The protein below binds the small molecule below.
Small molecule (SMILES): Nc1ncnc2c1ncn2[C@@H]1O[C@H](CO[P](=O)(O)O[C@H]2[C@@H](O)[C@H](n3cnc4c(N)ncnc43)O[C@@H]2CO[P](=O)(O)O[C@H]2[C@@H](O)[C@H](n3cnc4c(N)ncnc43)O[C@@H]2COP(=O)(O)O)[C@@H](O)[C@H]1O

Binding-site contacts:
Ligand atom C6 contacts residue U1 of chain 21.C at 3.6 Å.
Ligand atom N1 contacts residue U2 of chain 21.C at 3.5 Å (h-bond).
Ligand atom N1 contacts residue U3 of chain 21.C at 2.7 Å (h-bond).
Ligand atom C4 contacts residue U2 of chain 21.C at 4.3 Å.
Ligand atom N6 contacts residue U1 of chain 21.C at 2.8 Å (h-bond).
Ligand atom N3 contacts residue U3 of chain 21.C at 4.2 Å.
Ligand atom N3 contacts residue U2 of chain 21.C at 3.7 Å.
Ligand atom C6 contacts residue U2 of chain 21.C at 4.1 Å.
Ligand atom C6 contacts residue U3 of chain 21.C at 3.3 Å.
Ligand atom C2 contacts residue U2 of chain 21.C at 3.2 Å.
Ligand atom C2 contacts residue U1 of chain 21.C at 3.5 Å.
Ligand atom N6 contacts residue U2 of chain 21.C at 4.2 Å.
Ligand atom N1 contacts residue U1 of chain 21.C at 2.8 Å (h-bond).
Ligand atom N6 contacts residue U3 of chain 21.C at 3.0 Å (h-bond).
Ligand atom C2 contacts residue U3 of chain 21.C at 3.0 Å.